A small-molecule ligand and the protein it binds are described below.
Small molecule (SMILES): CC(=O)N[C@H]1[C@H](O[C@H]2[C@H](O)[C@@H](NC(C)=O)CO[C@@H]2CO)O[C@H](CO)[C@@H](O)[C@@H]1O

Sequence of chain 1.C:
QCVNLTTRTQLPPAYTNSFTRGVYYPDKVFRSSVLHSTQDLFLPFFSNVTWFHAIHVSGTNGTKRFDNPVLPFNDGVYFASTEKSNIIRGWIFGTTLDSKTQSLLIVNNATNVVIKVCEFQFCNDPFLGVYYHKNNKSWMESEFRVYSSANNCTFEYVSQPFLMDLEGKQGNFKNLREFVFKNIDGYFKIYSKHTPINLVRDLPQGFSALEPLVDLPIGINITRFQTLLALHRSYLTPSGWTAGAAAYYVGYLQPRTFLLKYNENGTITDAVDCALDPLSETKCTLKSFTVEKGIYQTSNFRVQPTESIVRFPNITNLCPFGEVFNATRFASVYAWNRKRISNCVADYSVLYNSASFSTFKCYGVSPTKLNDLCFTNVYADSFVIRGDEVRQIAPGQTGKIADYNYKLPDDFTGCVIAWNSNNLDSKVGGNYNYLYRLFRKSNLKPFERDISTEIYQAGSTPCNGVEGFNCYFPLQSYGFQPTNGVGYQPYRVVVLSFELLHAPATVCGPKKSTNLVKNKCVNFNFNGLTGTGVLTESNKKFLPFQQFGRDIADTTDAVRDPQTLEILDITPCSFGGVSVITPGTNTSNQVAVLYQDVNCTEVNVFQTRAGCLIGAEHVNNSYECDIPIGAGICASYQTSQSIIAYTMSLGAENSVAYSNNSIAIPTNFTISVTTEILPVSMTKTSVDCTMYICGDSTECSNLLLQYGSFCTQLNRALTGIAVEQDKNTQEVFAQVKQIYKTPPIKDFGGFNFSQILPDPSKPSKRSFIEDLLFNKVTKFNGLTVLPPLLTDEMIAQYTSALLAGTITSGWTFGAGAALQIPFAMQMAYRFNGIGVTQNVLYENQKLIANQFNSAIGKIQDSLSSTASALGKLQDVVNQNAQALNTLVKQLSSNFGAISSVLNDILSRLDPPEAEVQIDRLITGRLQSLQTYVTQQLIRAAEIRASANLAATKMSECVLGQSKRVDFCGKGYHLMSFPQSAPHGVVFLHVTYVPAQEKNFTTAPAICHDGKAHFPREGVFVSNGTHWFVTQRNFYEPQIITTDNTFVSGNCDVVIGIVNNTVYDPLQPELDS

Binding-site contacts:
Ligand atom C6 contacts residue GLY1085 of chain 1.C at 3.2 Å.
Ligand atom C1 contacts residue ASN1134 of chain 1.C at 1.4 Å.
Ligand atom C8 contacts residue ASN1134 of chain 1.C at 4.2 Å.
Ligand atom C5 contacts residue ASN1134 of chain 1.C at 3.7 Å.
Ligand atom C7 contacts residue ASN1134 of chain 1.C at 3.2 Å.
Ligand atom O7 contacts residue ASP1127 of chain 1.C at 3.0 Å (salt-bridge).
Ligand atom O7 contacts residue GLY1085 of chain 1.C at 4.1 Å.
Ligand atom N2 contacts residue ASN1134 of chain 1.C at 2.9 Å (h-bond).
Ligand atom C8 contacts residue ASP1127 of chain 1.C at 3.3 Å.
Ligand atom C7 contacts residue ASP1127 of chain 1.C at 3.5 Å.
Ligand atom C4 contacts residue ASN1134 of chain 1.C at 4.2 Å.
Ligand atom O5 contacts residue ASN1134 of chain 1.C at 2.4 Å (h-bond).
Ligand atom O7 contacts residue ASN1134 of chain 1.C at 3.4 Å (h-bond).
Ligand atom O5 contacts residue CYS1082 of chain 1.C at 4.4 Å.
Ligand atom C2 contacts residue ASN1134 of chain 1.C at 2.5 Å.
Ligand atom O7 contacts residue CYS1126 of chain 1.C at 3.9 Å.
Ligand atom O4 contacts residue ASP1127 of chain 1.C at 4.4 Å.
Ligand atom C3 contacts residue ASN1134 of chain 1.C at 3.8 Å.
Ligand atom O6 contacts residue GLY1085 of chain 1.C at 3.5 Å.
Ligand atom C5 contacts residue GLY1085 of chain 1.C at 4.5 Å.